Binding-site contacts:
Ligand atom O5 contacts residue ASN121 of chain 1.B at 2.4 Å (h-bond).
Ligand atom C4 contacts residue ASN121 of chain 1.B at 4.2 Å.
Ligand atom C1 contacts residue ASN121 of chain 1.B at 1.4 Å.
Ligand atom C5 contacts residue ASN121 of chain 1.B at 3.6 Å.
Ligand atom C7 contacts residue PHE120 of chain 1.B at 4.5 Å (hydrophobic).
Ligand atom C7 contacts residue LYS132 of chain 1.B at 2.7 Å.
Ligand atom N2 contacts residue LYS132 of chain 1.B at 3.5 Å.
Ligand atom C7 contacts residue ASN121 of chain 1.B at 3.8 Å.
Ligand atom C8 contacts residue ASN121 of chain 1.B at 4.0 Å.
Ligand atom O7 contacts residue LYS132 of chain 1.B at 3.4 Å.
Ligand atom O6 contacts residue ASN121 of chain 1.B at 4.5 Å.
Ligand atom C2 contacts residue ASN121 of chain 1.B at 2.5 Å.
Ligand atom C8 contacts residue LYS132 of chain 1.B at 1.5 Å.
Ligand atom C3 contacts residue ASN121 of chain 1.B at 3.8 Å.
Ligand atom N2 contacts residue ASN121 of chain 1.B at 2.8 Å (h-bond).
Ligand atom C8 contacts residue PHE120 of chain 1.B at 4.2 Å (hydrophobic).

The protein below binds the small molecule below.
Small molecule (SMILES): CC(=O)N[C@@H]1[C@@H](O)[C@H](O)[C@@H](CO)O[C@H]1O

Sequence of chain 1.B:
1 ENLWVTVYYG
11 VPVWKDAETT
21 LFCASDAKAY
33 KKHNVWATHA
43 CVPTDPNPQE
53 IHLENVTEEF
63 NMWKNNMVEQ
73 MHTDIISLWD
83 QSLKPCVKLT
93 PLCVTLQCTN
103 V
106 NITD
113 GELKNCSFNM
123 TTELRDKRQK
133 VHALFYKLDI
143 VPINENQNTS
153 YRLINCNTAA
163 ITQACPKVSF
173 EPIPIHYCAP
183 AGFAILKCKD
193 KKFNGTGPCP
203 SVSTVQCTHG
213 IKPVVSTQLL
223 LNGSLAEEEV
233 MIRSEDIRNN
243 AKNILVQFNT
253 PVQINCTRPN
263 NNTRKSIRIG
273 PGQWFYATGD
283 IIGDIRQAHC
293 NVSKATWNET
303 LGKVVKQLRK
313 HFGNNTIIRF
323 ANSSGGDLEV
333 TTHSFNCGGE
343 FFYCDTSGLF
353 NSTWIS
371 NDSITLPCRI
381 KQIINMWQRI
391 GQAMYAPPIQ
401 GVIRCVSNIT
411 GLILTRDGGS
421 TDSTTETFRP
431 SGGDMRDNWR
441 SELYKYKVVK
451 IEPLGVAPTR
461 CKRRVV